Binding-site contacts:
Ligand atom O03 contacts residue ASN30 of chain 6.A at 4.1 Å.
Ligand atom C28 contacts residue PHE66 of chain 6.A at 3.9 Å (hydrophobic).
Ligand atom C02 contacts residue MET32 of chain 6.A at 4.5 Å (hydrophobic).
Ligand atom C41 contacts residue ARG83 of chain 6.A at 4.4 Å.
Ligand atom C04 contacts residue MET32 of chain 6.A at 3.8 Å (hydrophobic).
Ligand atom C36 contacts residue GLU81 of chain 6.A at 4.1 Å.
Ligand atom C35 contacts residue PHE66 of chain 6.A at 3.7 Å (hydrophobic).
Ligand atom C04 contacts residue PHE66 of chain 6.A at 3.7 Å (hydrophobic).
Ligand atom C29 contacts residue PHE66 of chain 6.A at 4.0 Å (hydrophobic).
Ligand atom O03 contacts residue PHE66 of chain 6.A at 4.2 Å.
Ligand atom O03 contacts residue MET32 of chain 6.A at 4.1 Å.
Ligand atom C33 contacts residue ILE79 of chain 6.A at 4.1 Å (hydrophobic).
Ligand atom C27 contacts residue PHE66 of chain 6.A at 4.2 Å (hydrophobic).
Ligand atom C35 contacts residue GLU81 of chain 6.A at 3.9 Å.
Ligand atom C35 contacts residue GLY82 of chain 6.A at 4.0 Å.
Ligand atom C36 contacts residue ARG83 of chain 6.A at 4.3 Å.
Ligand atom C26 contacts residue PHE66 of chain 6.A at 4.0 Å (hydrophobic).
Ligand atom C05 contacts residue MET32 of chain 6.A at 4.4 Å (hydrophobic).
Ligand atom O06 contacts residue ILE79 of chain 6.A at 4.0 Å.
Ligand atom N04 contacts residue PHE66 of chain 6.A at 4.1 Å.
Ligand atom C06 contacts residue MET32 of chain 6.A at 3.7 Å (hydrophobic).
Ligand atom C36 contacts residue ILE79 of chain 6.A at 4.0 Å (hydrophobic).
Ligand atom C34 contacts residue PHE66 of chain 6.A at 4.1 Å (hydrophobic).

Sequence of chain 6.A:
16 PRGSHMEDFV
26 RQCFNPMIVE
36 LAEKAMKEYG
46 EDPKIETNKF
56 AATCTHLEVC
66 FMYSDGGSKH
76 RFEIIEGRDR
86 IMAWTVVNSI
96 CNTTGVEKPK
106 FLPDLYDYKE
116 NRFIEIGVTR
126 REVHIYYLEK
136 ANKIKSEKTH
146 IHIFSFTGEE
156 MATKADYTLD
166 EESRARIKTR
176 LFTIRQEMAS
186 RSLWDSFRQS

The protein below binds the small molecule below.
Small molecule (SMILES): C[C@H](C[C@@H](C[C@H](C[C@@H](C[C@@H](CCN1CCCC1=O)N1CCCC1=O)N1CCCC1=O)N1CCCC1=O)N1CCCC1=O)N1CCCC1=O